A small-molecule ligand and the protein it binds are described below.
Small molecule (SMILES): Nc1ccn([C@H]2C[C@H](O)[C@@H](COP(=O)(O)NP(=O)(O)OP(=O)(O)O)O2)c(=O)n1

Sequence of chain 1.A:
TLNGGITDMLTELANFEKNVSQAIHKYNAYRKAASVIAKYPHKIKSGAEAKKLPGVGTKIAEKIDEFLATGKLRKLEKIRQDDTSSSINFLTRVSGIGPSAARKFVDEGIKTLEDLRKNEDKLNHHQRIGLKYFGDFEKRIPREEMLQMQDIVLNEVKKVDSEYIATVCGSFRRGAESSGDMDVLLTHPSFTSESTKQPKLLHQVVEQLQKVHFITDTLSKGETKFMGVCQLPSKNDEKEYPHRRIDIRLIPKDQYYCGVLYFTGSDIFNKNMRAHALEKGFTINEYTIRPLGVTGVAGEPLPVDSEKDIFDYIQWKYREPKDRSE

Binding-site contacts:
Ligand atom O1B contacts residue SER171 of chain 1.A at 3.0 Å (h-bond).
Ligand atom O3' contacts residue ARG174 of chain 1.A at 3.5 Å (salt-bridge).
Ligand atom PG contacts residue SER171 of chain 1.A at 3.7 Å.
Ligand atom C4' contacts residue PHE263 of chain 1.A at 3.6 Å (hydrophobic).
Ligand atom C1' contacts residue TYR262 of chain 1.A at 3.7 Å (hydrophobic).
Ligand atom O3' contacts residue GLY265 of chain 1.A at 3.3 Å.
Ligand atom O2B contacts residue ARG174 of chain 1.A at 2.8 Å (salt-bridge).
Ligand atom N4 contacts residue ASP267 of chain 1.A at 3.8 Å.
Ligand atom O2G contacts residue SER179 of chain 1.A at 3.6 Å.
Ligand atom O1B contacts residue MG1 of chain 1.E at 2.1 Å.
Ligand atom O2G contacts residue GLY180 of chain 1.A at 2.8 Å (h-bond).
Ligand atom N3A contacts residue MG1 of chain 1.E at 3.6 Å.
Ligand atom PA contacts residue MG1 of chain 1.F at 3.3 Å.
Ligand atom O2 contacts residue ASN270 of chain 1.A at 3.0 Å (h-bond).
Ligand atom C5' contacts residue ASP183 of chain 1.A at 3.6 Å.
Ligand atom O1A contacts residue MG1 of chain 1.F at 3.7 Å.
Ligand atom O2G contacts residue SER171 of chain 1.A at 2.7 Å (h-bond).
Ligand atom O3' contacts residue THR264 of chain 1.A at 3.4 Å (h-bond).
Ligand atom C2' contacts residue ASN270 of chain 1.A at 3.6 Å.
Ligand atom PB contacts residue MG1 of chain 1.E at 3.1 Å.
Ligand atom O2A contacts residue ASP183 of chain 1.A at 3.0 Å (salt-bridge).
Ligand atom N3 contacts residue ASP267 of chain 1.A at 3.6 Å.
Ligand atom O1B contacts residue GLY170 of chain 1.A at 3.4 Å.
Ligand atom O2A contacts residue MG1 of chain 1.F at 2.3 Å.
Ligand atom PG contacts residue GLY180 of chain 1.A at 3.6 Å.
Ligand atom PA contacts residue MG1 of chain 1.E at 3.2 Å.
Ligand atom O2A contacts residue MG1 of chain 1.E at 2.1 Å.
Ligand atom O2B contacts residue SER171 of chain 1.A at 3.7 Å.
Ligand atom O2 contacts residue TYR262 of chain 1.A at 3.4 Å.
Ligand atom PG contacts residue MG1 of chain 1.E at 3.4 Å.
Ligand atom O1G contacts residue ASP181 of chain 1.A at 2.7 Å (salt-bridge).
Ligand atom O1G contacts residue MG1 of chain 1.E at 2.0 Å.
Ligand atom O3B contacts residue SER171 of chain 1.A at 3.6 Å.
Ligand atom C5 contacts residue ASP267 of chain 1.A at 3.6 Å.
Ligand atom C2' contacts residue TYR262 of chain 1.A at 3.4 Å (hydrophobic).
Ligand atom O3B contacts residue MG1 of chain 1.E at 3.6 Å.
Ligand atom C4 contacts residue ASP267 of chain 1.A at 3.4 Å.
Ligand atom O1B contacts residue ASP183 of chain 1.A at 2.9 Å (salt-bridge).
Ligand atom C2' contacts residue GLY265 of chain 1.A at 3.6 Å.
Ligand atom O2A contacts residue ASP181 of chain 1.A at 2.9 Å (salt-bridge).